The small molecule below binds the protein below.
Small molecule (SMILES): COc1ccc(C(=O)Nc2ccc(F)c(Cl)c2)cc1NC(=O)CCCN(C)C

Binding-site contacts:
Ligand atom C17 contacts residue VAL85 of chain 1.B at 4.3 Å (hydrophobic).
Ligand atom C13 contacts residue LEU53 of chain 1.B at 4.0 Å (hydrophobic).
Ligand atom C12 contacts residue VAL85 of chain 1.B at 3.8 Å (hydrophobic).
Ligand atom C22 contacts residue VAL85 of chain 1.B at 4.0 Å (hydrophobic).
Ligand atom C13 contacts residue VAL85 of chain 1.B at 4.4 Å (hydrophobic).
Ligand atom C24 contacts residue CYS84 of chain 1.B at 2.6 Å (hydrophobic).
Ligand atom F18 contacts residue HIS133 of chain 1.B at 4.2 Å.
Ligand atom C21 contacts residue VAL85 of chain 1.B at 3.7 Å (hydrophobic).
Ligand atom C21 contacts residue CYS84 of chain 1.B at 3.2 Å (hydrophobic).
Ligand atom N11 contacts residue VAL85 of chain 1.B at 3.5 Å.
Ligand atom CL19 contacts residue MET143 of chain 1.B at 4.3 Å.
Ligand atom F18 contacts residue MET143 of chain 1.B at 3.8 Å.
Ligand atom N26 contacts residue ASN115 of chain 1.B at 4.4 Å.
Ligand atom N26 contacts residue CYS84 of chain 1.B at 4.0 Å.
Ligand atom N01 contacts residue VAL85 of chain 1.B at 4.2 Å.
Ligand atom C02 contacts residue VAL85 of chain 1.B at 4.5 Å (hydrophobic).
Ligand atom CL19 contacts residue LEU53 of chain 1.B at 4.0 Å.
Ligand atom C28 contacts residue ASN115 of chain 1.B at 4.4 Å.
Ligand atom C14 contacts residue HIS133 of chain 1.B at 4.3 Å.
Ligand atom C23 contacts residue VAL85 of chain 1.B at 3.8 Å (hydrophobic).
Ligand atom C04 contacts residue VAL85 of chain 1.B at 3.9 Å (hydrophobic).
Ligand atom CL19 contacts residue HIS133 of chain 1.B at 3.5 Å.
Ligand atom C23 contacts residue CYS84 of chain 1.B at 1.8 Å (hydrophobic).
Ligand atom O25 contacts residue CYS84 of chain 1.B at 3.4 Å (h-bond).
Ligand atom C27 contacts residue ASN115 of chain 1.B at 3.9 Å.
Ligand atom C22 contacts residue CYS84 of chain 1.B at 2.2 Å (hydrophobic).
Ligand atom O25 contacts residue VAL85 of chain 1.B at 3.0 Å (h-bond).
Ligand atom C24 contacts residue ASN115 of chain 1.B at 4.1 Å.
Ligand atom N01 contacts residue CYS84 of chain 1.B at 4.4 Å.
Ligand atom CL19 contacts residue VAL135 of chain 1.B at 3.9 Å.

Sequence of chain 1.B:
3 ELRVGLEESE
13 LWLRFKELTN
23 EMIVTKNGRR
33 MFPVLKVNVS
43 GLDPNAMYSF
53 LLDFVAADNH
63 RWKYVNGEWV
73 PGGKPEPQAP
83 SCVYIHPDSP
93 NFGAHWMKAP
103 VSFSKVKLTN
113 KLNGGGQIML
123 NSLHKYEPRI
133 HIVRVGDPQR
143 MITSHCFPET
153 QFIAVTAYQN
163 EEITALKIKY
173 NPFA